Binding-site contacts:
Ligand atom OXT contacts residue MET249 of chain 1.H at 3.4 Å (h-bond).
Ligand atom O contacts residue MET249 of chain 1.H at 4.3 Å.
Ligand atom CE contacts residue ILE132 of chain 1.H at 4.3 Å (hydrophobic).
Ligand atom C contacts residue HIS143 of chain 1.H at 3.8 Å.
Ligand atom CB contacts residue MET246 of chain 1.H at 3.9 Å (hydrophobic).
Ligand atom O contacts residue LEU75 of chain 1.H at 4.1 Å.
Ligand atom CG contacts residue MET249 of chain 1.H at 4.4 Å (hydrophobic).
Ligand atom N contacts residue GLY148 of chain 1.H at 4.2 Å.
Ligand atom O contacts residue THR78 of chain 1.H at 4.2 Å.
Ligand atom O contacts residue ARG83 of chain 1.H at 2.6 Å (salt-bridge).
Ligand atom OXT contacts residue HIS146 of chain 1.H at 3.5 Å.
Ligand atom N contacts residue THR245 of chain 1.H at 3.0 Å (h-bond).
Ligand atom NZ contacts residue GLU129 of chain 1.H at 2.9 Å (salt-bridge).
Ligand atom CD contacts residue MET246 of chain 1.H at 3.6 Å (hydrophobic).
Ligand atom C contacts residue MET249 of chain 1.H at 3.8 Å (hydrophobic).
Ligand atom C contacts residue THR245 of chain 1.H at 4.0 Å.
Ligand atom NZ contacts residue ASN228 of chain 1.H at 3.4 Å (h-bond).
Ligand atom C contacts residue ARG83 of chain 1.H at 3.4 Å.
Ligand atom CG contacts residue PHE250 of chain 1.H at 4.1 Å (hydrophobic).
Ligand atom N contacts residue HIS146 of chain 1.H at 4.3 Å.
Ligand atom CE contacts residue MET246 of chain 1.H at 3.7 Å (hydrophobic).
Ligand atom CA contacts residue THR245 of chain 1.H at 3.7 Å.
Ligand atom CE contacts residue ASN228 of chain 1.H at 3.7 Å.
Ligand atom CA contacts residue HIS146 of chain 1.H at 3.7 Å.
Ligand atom O contacts residue TRP147 of chain 1.H at 4.1 Å.
Ligand atom NZ contacts residue CYS230 of chain 1.H at 4.0 Å.
Ligand atom CD contacts residue GLU129 of chain 1.H at 3.2 Å.
Ligand atom O contacts residue HIS146 of chain 1.H at 3.5 Å.
Ligand atom CG contacts residue MET246 of chain 1.H at 3.6 Å (hydrophobic).
Ligand atom C contacts residue TRP147 of chain 1.H at 4.1 Å (hydrophobic).
Ligand atom CA contacts residue TRP147 of chain 1.H at 3.7 Å (hydrophobic).
Ligand atom CB contacts residue THR245 of chain 1.H at 3.7 Å.
Ligand atom OXT contacts residue HIS143 of chain 1.H at 2.7 Å (h-bond).
Ligand atom C contacts residue HIS146 of chain 1.H at 3.5 Å.
Ligand atom CB contacts residue MET249 of chain 1.H at 3.7 Å (hydrophobic).
Ligand atom N contacts residue TRP147 of chain 1.H at 3.1 Å (h-bond).
Ligand atom O contacts residue THR245 of chain 1.H at 3.6 Å.
Ligand atom OXT contacts residue ARG83 of chain 1.H at 2.7 Å (salt-bridge).
Ligand atom CE contacts residue GLU129 of chain 1.H at 3.3 Å.
Ligand atom N contacts residue TRP177 of chain 1.H at 3.6 Å.

This small molecule binds to this protein.
Small molecule (SMILES): N[C@@H](CCCC[NH3+])C(=O)O

Sequence of chain 1.H:
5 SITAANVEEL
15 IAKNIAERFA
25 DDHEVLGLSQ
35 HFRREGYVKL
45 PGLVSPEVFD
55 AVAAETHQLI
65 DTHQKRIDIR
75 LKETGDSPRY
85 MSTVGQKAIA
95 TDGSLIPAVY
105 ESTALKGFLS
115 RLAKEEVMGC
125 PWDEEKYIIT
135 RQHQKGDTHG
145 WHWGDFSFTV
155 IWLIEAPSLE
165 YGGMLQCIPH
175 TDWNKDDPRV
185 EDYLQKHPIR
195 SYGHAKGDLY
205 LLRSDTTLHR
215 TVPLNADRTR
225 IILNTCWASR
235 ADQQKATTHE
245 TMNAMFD